The protein below binds the small molecule below.
Small molecule (SMILES): CC(=O)N[C@H]1[C@H](O[C@H]2[C@H](O)[C@@H](NC(C)=O)CO[C@@H]2CO)O[C@H](CO)[C@@H](O[C@@H]2O[C@H](CO)[C@@H](O)[C@H](O)[C@@H]2O)[C@@H]1O

Sequence of chain 1.E:
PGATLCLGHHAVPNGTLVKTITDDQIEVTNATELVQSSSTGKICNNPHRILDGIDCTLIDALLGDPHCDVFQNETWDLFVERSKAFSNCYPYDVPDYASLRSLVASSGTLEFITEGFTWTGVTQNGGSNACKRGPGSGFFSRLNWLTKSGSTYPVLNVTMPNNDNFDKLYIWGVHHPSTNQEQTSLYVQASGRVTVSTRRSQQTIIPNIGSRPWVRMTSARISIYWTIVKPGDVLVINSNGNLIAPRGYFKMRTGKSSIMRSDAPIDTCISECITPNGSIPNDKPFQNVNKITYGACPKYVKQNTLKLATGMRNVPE

Sequence of chain 1.C:
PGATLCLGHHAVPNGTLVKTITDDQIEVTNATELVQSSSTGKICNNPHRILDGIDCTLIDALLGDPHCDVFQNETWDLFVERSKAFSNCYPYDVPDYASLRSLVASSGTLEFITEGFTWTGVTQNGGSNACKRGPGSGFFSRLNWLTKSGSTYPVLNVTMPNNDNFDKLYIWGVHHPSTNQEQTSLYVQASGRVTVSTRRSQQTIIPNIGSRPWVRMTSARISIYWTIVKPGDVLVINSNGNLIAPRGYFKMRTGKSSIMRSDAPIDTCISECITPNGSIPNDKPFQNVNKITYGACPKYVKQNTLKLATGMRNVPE

Binding-site contacts:
Ligand atom C3 contacts residue SER213 of chain 1.E at 4.1 Å.
Ligand atom C1 contacts residue ASN159 of chain 1.C at 1.5 Å.
Ligand atom O5 contacts residue ASN159 of chain 1.C at 2.3 Å (h-bond).
Ligand atom O7 contacts residue ASN159 of chain 1.C at 3.2 Å (h-bond).
Ligand atom C7 contacts residue PRO215 of chain 1.E at 4.3 Å (hydrophobic).
Ligand atom C1 contacts residue SER213 of chain 1.E at 4.1 Å.
Ligand atom C6 contacts residue THR161 of chain 1.C at 3.0 Å.
Ligand atom C4 contacts residue ASN159 of chain 1.C at 4.3 Å.
Ligand atom C7 contacts residue SER213 of chain 1.E at 3.7 Å.
Ligand atom C5 contacts residue ASN159 of chain 1.C at 3.7 Å.
Ligand atom C8 contacts residue PRO215 of chain 1.E at 4.5 Å (hydrophobic).
Ligand atom O7 contacts residue PRO215 of chain 1.E at 3.2 Å.
Ligand atom C2 contacts residue ASN159 of chain 1.C at 2.6 Å.
Ligand atom C8 contacts residue THR161 of chain 1.C at 3.6 Å.
Ligand atom O3 contacts residue TRP216 of chain 1.E at 4.0 Å.
Ligand atom N2 contacts residue SER213 of chain 1.E at 3.0 Å (h-bond).
Ligand atom C8 contacts residue THR181 of chain 1.E at 4.1 Å.
Ligand atom C3 contacts residue TRP216 of chain 1.E at 4.3 Å (hydrophobic).
Ligand atom C6 contacts residue TRP216 of chain 1.E at 4.4 Å (hydrophobic).
Ligand atom C7 contacts residue TRP216 of chain 1.E at 4.0 Å (hydrophobic).
Ligand atom N2 contacts residue ASN159 of chain 1.C at 3.1 Å (h-bond).
Ligand atom C5 contacts residue THR161 of chain 1.C at 4.2 Å.
Ligand atom C3 contacts residue ASN159 of chain 1.C at 3.9 Å.
Ligand atom C3 contacts residue SER221 of chain 1.E at 4.5 Å.
Ligand atom C2 contacts residue TRP216 of chain 1.E at 3.9 Å (hydrophobic).
Ligand atom C5 contacts residue TRP216 of chain 1.E at 4.5 Å (hydrophobic).
Ligand atom O7 contacts residue TRP216 of chain 1.E at 2.9 Å (h-bond).
Ligand atom C4 contacts residue TRP216 of chain 1.E at 4.0 Å (hydrophobic).
Ligand atom C1 contacts residue TRP216 of chain 1.E at 4.0 Å (hydrophobic).
Ligand atom C7 contacts residue ASN159 of chain 1.C at 3.4 Å.
Ligand atom O7 contacts residue ARG214 of chain 1.E at 4.4 Å.
Ligand atom O6 contacts residue THR161 of chain 1.C at 3.4 Å (h-bond).
Ligand atom O5 contacts residue THR161 of chain 1.C at 4.2 Å.
Ligand atom C2 contacts residue SER213 of chain 1.E at 3.9 Å.
Ligand atom O6 contacts residue TRP216 of chain 1.E at 4.3 Å.
Ligand atom C8 contacts residue VAL236 of chain 1.C at 3.7 Å (hydrophobic).
Ligand atom C2 contacts residue TRP216 of chain 1.E at 4.2 Å (hydrophobic).
Ligand atom C8 contacts residue SER213 of chain 1.E at 3.5 Å.